Binding-site contacts:
Ligand atom C2 contacts residue SER233 of chain 1.K at 4.2 Å.
Ligand atom C5 contacts residue PHE72 of chain 1.G at 4.0 Å (hydrophobic).
Ligand atom O1 contacts residue TYR47 of chain 1.G at 3.6 Å (h-bond).
Ligand atom C3 contacts residue ASP234 of chain 1.K at 4.3 Å.
Ligand atom C1 contacts residue ASP96 of chain 1.G at 4.2 Å.
Ligand atom C3 contacts residue ASP96 of chain 1.G at 3.6 Å.
Ligand atom C1 contacts residue TYR47 of chain 1.G at 3.6 Å (hydrophobic).
Ligand atom O2 contacts residue SER233 of chain 1.K at 3.5 Å (h-bond).
Ligand atom O4 contacts residue PHE72 of chain 1.G at 4.3 Å.
Ligand atom C4 contacts residue ASP96 of chain 1.G at 4.0 Å.
Ligand atom C4 contacts residue PHE72 of chain 1.G at 4.4 Å (hydrophobic).
Ligand atom C5 contacts residue ASP96 of chain 1.G at 3.5 Å.
Ligand atom C2 contacts residue TYR47 of chain 1.G at 4.0 Å (hydrophobic).
Ligand atom C2 contacts residue ASP234 of chain 1.K at 4.4 Å.
Ligand atom O5 contacts residue TYR47 of chain 1.G at 2.8 Å (h-bond).
Ligand atom O4 contacts residue ASP96 of chain 1.G at 3.3 Å.
Ligand atom C4 contacts residue TYR47 of chain 1.G at 4.1 Å (hydrophobic).
Ligand atom O4 contacts residue GLY97 of chain 1.G at 4.2 Å.
Ligand atom C5 contacts residue TYR47 of chain 1.G at 3.7 Å (hydrophobic).
Ligand atom O3 contacts residue ASP234 of chain 1.K at 3.4 Å.
Ligand atom C1 contacts residue SER233 of chain 1.K at 4.3 Å.
Ligand atom O2 contacts residue ASP234 of chain 1.K at 3.3 Å (salt-bridge).
Ligand atom O3 contacts residue ASP96 of chain 1.G at 4.1 Å.
Ligand atom O5 contacts residue ASP96 of chain 1.G at 4.5 Å.
Ligand atom C3 contacts residue SER233 of chain 1.K at 4.2 Å.

The small molecule below binds the protein below.
Small molecule (SMILES): O[C@@H]1[C@@H](O)[C@H](O)OC[C@H]1O

Sequence of chain 1.K:
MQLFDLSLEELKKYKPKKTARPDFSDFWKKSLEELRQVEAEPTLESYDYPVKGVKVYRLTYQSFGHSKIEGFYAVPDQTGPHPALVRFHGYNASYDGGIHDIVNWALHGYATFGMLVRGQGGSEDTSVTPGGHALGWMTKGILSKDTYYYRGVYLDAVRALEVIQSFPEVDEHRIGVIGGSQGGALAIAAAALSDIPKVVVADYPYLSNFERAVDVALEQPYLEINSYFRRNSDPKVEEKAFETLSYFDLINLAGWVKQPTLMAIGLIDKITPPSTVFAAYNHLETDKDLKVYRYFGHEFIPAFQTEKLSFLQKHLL

Sequence of chain 1.G:
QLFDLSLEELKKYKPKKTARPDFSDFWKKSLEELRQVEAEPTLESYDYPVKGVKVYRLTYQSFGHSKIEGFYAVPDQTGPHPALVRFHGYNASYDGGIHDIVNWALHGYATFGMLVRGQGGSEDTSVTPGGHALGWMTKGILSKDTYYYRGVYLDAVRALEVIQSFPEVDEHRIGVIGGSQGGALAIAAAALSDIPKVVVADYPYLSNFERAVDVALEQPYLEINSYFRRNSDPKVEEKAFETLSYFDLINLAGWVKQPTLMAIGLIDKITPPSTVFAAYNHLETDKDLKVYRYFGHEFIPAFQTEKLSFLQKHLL